Binding-site contacts:
Ligand atom C8 contacts residue ASN657 of chain 1.B at 4.2 Å.
Ligand atom O7 contacts residue ASN657 of chain 1.B at 3.9 Å.
Ligand atom C2 contacts residue ASN657 of chain 1.B at 2.5 Å.
Ligand atom C8 contacts residue HIS655 of chain 1.B at 3.3 Å.
Ligand atom C5 contacts residue ASN657 of chain 1.B at 3.7 Å.
Ligand atom C4 contacts residue ASN657 of chain 1.B at 4.2 Å.
Ligand atom C8 contacts residue VAL656 of chain 1.B at 4.5 Å (hydrophobic).
Ligand atom C3 contacts residue ASN657 of chain 1.B at 3.8 Å.
Ligand atom O5 contacts residue ASN657 of chain 1.B at 2.4 Å (h-bond).
Ligand atom N2 contacts residue ASN657 of chain 1.B at 2.9 Å (h-bond).
Ligand atom C1 contacts residue ASN657 of chain 1.B at 1.4 Å.
Ligand atom C7 contacts residue ASN657 of chain 1.B at 3.6 Å.

This small molecule binds to this protein.
Small molecule (SMILES): CC(=O)N[C@@H]1[C@@H](O)[C@H](O)[C@@H](CO)O[C@H]1O

Sequence of chain 1.B:
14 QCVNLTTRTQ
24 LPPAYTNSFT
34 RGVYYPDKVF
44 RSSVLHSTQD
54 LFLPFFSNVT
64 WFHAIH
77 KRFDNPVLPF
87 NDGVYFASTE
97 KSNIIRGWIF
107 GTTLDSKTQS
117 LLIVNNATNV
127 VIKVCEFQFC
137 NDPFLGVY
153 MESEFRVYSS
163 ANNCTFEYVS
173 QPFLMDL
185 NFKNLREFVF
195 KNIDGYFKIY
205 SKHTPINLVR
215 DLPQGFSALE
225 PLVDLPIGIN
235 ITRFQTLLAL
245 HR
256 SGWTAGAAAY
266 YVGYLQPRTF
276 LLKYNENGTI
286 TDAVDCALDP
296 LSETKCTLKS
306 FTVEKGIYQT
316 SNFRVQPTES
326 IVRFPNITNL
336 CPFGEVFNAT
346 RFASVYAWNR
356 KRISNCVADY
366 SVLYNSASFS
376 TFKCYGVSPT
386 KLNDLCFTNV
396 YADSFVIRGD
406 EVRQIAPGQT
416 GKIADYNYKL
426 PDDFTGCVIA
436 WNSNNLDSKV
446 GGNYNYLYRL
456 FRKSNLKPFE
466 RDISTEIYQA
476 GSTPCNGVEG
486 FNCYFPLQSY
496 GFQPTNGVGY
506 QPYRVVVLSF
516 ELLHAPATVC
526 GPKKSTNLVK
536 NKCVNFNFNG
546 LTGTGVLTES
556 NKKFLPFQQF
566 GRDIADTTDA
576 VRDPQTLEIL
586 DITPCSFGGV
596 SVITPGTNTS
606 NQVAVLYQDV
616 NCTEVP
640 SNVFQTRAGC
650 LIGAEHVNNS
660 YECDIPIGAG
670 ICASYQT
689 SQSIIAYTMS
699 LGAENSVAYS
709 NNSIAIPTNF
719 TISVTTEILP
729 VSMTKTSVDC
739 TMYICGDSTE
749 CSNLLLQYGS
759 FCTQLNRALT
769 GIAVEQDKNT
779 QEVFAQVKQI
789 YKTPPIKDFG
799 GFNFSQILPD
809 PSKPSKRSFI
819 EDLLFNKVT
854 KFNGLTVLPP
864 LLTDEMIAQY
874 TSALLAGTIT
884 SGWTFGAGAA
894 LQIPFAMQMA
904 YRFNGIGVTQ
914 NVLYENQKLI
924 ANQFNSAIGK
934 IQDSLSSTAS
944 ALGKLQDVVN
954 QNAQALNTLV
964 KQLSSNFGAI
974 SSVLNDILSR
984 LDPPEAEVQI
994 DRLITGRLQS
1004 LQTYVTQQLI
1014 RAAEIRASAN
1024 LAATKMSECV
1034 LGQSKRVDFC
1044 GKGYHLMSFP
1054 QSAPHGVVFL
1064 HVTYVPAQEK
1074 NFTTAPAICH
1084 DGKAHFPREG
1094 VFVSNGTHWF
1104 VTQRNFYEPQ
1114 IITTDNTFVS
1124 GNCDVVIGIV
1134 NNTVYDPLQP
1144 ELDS